Sequence of chain 2.B:
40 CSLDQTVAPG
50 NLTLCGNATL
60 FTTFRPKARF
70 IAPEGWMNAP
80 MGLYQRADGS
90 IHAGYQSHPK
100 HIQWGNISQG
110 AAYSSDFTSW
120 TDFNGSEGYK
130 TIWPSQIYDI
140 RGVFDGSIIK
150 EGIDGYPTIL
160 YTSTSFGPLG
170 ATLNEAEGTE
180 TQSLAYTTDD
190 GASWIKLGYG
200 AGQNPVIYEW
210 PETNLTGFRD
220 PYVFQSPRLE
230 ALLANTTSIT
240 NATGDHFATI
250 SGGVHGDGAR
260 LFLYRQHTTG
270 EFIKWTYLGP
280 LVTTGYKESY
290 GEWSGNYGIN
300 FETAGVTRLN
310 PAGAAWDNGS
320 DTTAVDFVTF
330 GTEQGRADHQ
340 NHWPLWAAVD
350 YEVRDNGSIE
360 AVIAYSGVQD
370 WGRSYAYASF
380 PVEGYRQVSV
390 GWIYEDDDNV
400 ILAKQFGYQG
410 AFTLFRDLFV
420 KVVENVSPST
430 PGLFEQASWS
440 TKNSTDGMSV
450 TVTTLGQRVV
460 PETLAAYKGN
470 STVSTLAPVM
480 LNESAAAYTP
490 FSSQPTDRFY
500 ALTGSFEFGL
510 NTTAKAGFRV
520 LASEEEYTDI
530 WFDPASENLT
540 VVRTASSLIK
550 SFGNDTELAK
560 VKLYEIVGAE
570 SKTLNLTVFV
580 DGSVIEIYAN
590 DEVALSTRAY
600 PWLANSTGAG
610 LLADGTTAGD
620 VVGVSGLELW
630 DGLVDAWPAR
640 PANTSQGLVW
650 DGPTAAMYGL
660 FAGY

Sequence of chain 1.B:
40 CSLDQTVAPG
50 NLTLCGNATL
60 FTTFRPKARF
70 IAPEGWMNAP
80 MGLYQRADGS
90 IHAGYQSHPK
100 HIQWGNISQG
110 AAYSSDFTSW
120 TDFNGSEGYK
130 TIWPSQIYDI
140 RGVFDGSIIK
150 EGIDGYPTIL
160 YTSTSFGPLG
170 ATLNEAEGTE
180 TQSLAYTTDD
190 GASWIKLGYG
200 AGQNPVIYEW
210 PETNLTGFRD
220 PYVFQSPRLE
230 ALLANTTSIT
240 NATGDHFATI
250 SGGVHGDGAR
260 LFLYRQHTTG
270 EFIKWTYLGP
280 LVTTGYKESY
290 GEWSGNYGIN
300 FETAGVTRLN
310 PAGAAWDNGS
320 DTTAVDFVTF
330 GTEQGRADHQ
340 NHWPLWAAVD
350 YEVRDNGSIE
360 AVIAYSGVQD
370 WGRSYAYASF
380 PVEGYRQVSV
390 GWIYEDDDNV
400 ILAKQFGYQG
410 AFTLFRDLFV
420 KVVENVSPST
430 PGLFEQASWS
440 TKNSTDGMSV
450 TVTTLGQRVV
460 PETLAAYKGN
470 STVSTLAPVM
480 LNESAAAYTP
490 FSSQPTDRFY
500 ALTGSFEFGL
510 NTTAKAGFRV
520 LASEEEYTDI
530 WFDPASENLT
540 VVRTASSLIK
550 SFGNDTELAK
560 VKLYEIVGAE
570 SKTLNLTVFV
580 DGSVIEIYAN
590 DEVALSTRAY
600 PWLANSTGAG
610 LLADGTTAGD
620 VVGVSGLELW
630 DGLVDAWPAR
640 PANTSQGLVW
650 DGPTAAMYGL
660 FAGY

Binding-site contacts:
Ligand atom O2 contacts residue ALA200 of chain 1.B at 3.5 Å.
Ligand atom C6 contacts residue TYR207 of chain 1.B at 3.5 Å (hydrophobic).
Ligand atom C5 contacts residue TRP649 of chain 2.B at 3.8 Å (hydrophobic).
Ligand atom C4 contacts residue TRP649 of chain 2.B at 3.8 Å (hydrophobic).
Ligand atom C1 contacts residue ASN56 of chain 2.B at 1.4 Å.
Ligand atom C1 contacts residue TRP649 of chain 2.B at 3.8 Å (hydrophobic).
Ligand atom C7 contacts residue ASN56 of chain 2.B at 3.6 Å.
Ligand atom C2 contacts residue TRP649 of chain 2.B at 3.9 Å (hydrophobic).
Ligand atom O5 contacts residue ALA200 of chain 1.B at 3.8 Å.
Ligand atom C6 contacts residue VAL648 of chain 2.B at 3.5 Å (hydrophobic).
Ligand atom N2 contacts residue ASN56 of chain 2.B at 2.9 Å (h-bond).
Ligand atom O5 contacts residue TRP649 of chain 2.B at 3.4 Å.
Ligand atom C2 contacts residue ASN56 of chain 2.B at 2.4 Å.
Ligand atom C2 contacts residue TRP649 of chain 2.B at 3.8 Å (hydrophobic).
Ligand atom O6 contacts residue VAL648 of chain 2.B at 4.0 Å.
Ligand atom C6 contacts residue LEU647 of chain 2.B at 3.9 Å (hydrophobic).
Ligand atom O6 contacts residue TRP649 of chain 2.B at 3.8 Å.
Ligand atom C6 contacts residue PRO652 of chain 2.B at 3.7 Å (hydrophobic).
Ligand atom C3 contacts residue TRP649 of chain 2.B at 4.0 Å (hydrophobic).
Ligand atom O6 contacts residue PRO652 of chain 2.B at 3.2 Å.
Ligand atom O6 contacts residue LYS403 of chain 2.B at 3.1 Å (salt-bridge).
Ligand atom O3 contacts residue TRP649 of chain 2.B at 3.4 Å.
Ligand atom O5 contacts residue TRP649 of chain 2.B at 4.0 Å.
Ligand atom C6 contacts residue TRP649 of chain 2.B at 3.9 Å (hydrophobic).
Ligand atom O6 contacts residue TYR663 of chain 2.B at 3.7 Å.
Ligand atom O5 contacts residue LEU647 of chain 2.B at 3.5 Å.
Ligand atom C4 contacts residue LEU647 of chain 2.B at 3.8 Å (hydrophobic).
Ligand atom C4 contacts residue GLY201 of chain 1.B at 3.6 Å.
Ligand atom O7 contacts residue ASN56 of chain 2.B at 3.9 Å.
Ligand atom C3 contacts residue ASN56 of chain 2.B at 3.7 Å.
Ligand atom O6 contacts residue TRP649 of chain 2.B at 3.8 Å.
Ligand atom O7 contacts residue ALA200 of chain 1.B at 4.0 Å.
Ligand atom O2 contacts residue GLY201 of chain 1.B at 3.9 Å.
Ligand atom O4 contacts residue TRP649 of chain 2.B at 3.7 Å.
Ligand atom O5 contacts residue ASN56 of chain 2.B at 2.3 Å (h-bond).
Ligand atom O3 contacts residue GLY201 of chain 1.B at 3.8 Å.
Ligand atom O5 contacts residue LYS403 of chain 2.B at 4.0 Å.
Ligand atom O5 contacts residue TRP649 of chain 2.B at 3.4 Å.
Ligand atom O6 contacts residue TYR207 of chain 1.B at 3.3 Å (h-bond).
Ligand atom C5 contacts residue ASN56 of chain 2.B at 3.6 Å.

This protein binds this small molecule.
Small molecule (SMILES): CC(=O)N[C@H]1[C@H](O[C@H]2[C@H](O)[C@@H](NC(C)=O)CO[C@@H]2CO)O[C@H](CO)[C@@H](O[C@@H]2O[C@H](COC3O[C@H](CO)[C@@H](O)[C@H](O[C@H]4O[C@H](CO)[C@@H](O)[C@H](O)[C@@H]4O)[C@@H]3O)[C@@H](O)[C@H](O[C@H]3O[C@H](CO)[C@@H](O)[C@H](O)[C@@H]3O)[C@@H]2O)[C@@H]1O